Binding-site contacts:
Ligand atom C4 contacts residue ASN215 of chain 1.P at 4.2 Å.
Ligand atom C3 contacts residue ASN213 of chain 1.P at 4.3 Å.
Ligand atom N2 contacts residue TYR253 of chain 1.P at 4.5 Å.
Ligand atom C2 contacts residue ASN215 of chain 1.P at 2.5 Å.
Ligand atom O5 contacts residue ASN215 of chain 1.P at 2.3 Å (h-bond).
Ligand atom N2 contacts residue ASN215 of chain 1.P at 3.0 Å (h-bond).
Ligand atom C5 contacts residue ASN215 of chain 1.P at 3.6 Å.
Ligand atom O7 contacts residue ASN213 of chain 1.P at 3.9 Å.
Ligand atom C1 contacts residue ASN215 of chain 1.P at 1.4 Å.
Ligand atom O7 contacts residue PHE214 of chain 1.P at 3.0 Å (h-bond).
Ligand atom O7 contacts residue ASN215 of chain 1.P at 3.5 Å (h-bond).
Ligand atom C8 contacts residue SER252 of chain 1.P at 4.2 Å.
Ligand atom O7 contacts residue SER252 of chain 1.P at 3.3 Å (h-bond).
Ligand atom C3 contacts residue ASN215 of chain 1.P at 3.8 Å.
Ligand atom C2 contacts residue ASN213 of chain 1.P at 4.2 Å.
Ligand atom N2 contacts residue PHE214 of chain 1.P at 3.6 Å.
Ligand atom O3 contacts residue ASN213 of chain 1.P at 3.3 Å.
Ligand atom C7 contacts residue ASN215 of chain 1.P at 3.0 Å.
Ligand atom O5 contacts residue ASN380 of chain 1.O at 4.2 Å.
Ligand atom C8 contacts residue ASN215 of chain 1.P at 3.2 Å.
Ligand atom N2 contacts residue ASN213 of chain 1.P at 3.5 Å.
Ligand atom C7 contacts residue SER252 of chain 1.P at 4.1 Å.
Ligand atom C7 contacts residue PHE214 of chain 1.P at 3.5 Å (hydrophobic).
Ligand atom C1 contacts residue ASN380 of chain 1.O at 4.2 Å.
Ligand atom O7 contacts residue TYR253 of chain 1.P at 2.7 Å (h-bond).
Ligand atom C7 contacts residue TYR253 of chain 1.P at 3.8 Å (hydrophobic).
Ligand atom C7 contacts residue ASN213 of chain 1.P at 4.0 Å.

The protein below binds the small molecule below.
Small molecule (SMILES): CC(=O)N[C@@H]1[C@@H](O)[C@H](O)[C@@H](CO)O[C@H]1O

Sequence of chain 1.P:
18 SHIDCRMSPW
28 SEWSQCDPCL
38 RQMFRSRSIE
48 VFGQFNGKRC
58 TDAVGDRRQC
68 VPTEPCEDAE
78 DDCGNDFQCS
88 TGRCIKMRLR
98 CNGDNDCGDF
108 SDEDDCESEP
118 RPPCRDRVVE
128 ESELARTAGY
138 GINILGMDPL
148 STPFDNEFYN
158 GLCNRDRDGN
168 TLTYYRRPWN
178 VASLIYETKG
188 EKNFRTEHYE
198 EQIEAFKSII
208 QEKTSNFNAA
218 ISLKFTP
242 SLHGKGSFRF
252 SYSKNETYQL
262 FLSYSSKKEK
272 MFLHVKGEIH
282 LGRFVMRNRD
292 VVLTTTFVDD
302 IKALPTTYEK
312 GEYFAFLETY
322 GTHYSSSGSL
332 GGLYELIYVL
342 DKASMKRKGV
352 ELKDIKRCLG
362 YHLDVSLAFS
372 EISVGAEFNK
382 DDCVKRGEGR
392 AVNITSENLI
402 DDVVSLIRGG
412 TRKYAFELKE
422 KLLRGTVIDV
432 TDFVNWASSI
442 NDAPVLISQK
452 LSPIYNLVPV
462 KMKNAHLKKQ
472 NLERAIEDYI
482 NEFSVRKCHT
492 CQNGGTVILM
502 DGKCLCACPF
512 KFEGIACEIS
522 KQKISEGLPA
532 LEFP

Sequence of chain 1.O:
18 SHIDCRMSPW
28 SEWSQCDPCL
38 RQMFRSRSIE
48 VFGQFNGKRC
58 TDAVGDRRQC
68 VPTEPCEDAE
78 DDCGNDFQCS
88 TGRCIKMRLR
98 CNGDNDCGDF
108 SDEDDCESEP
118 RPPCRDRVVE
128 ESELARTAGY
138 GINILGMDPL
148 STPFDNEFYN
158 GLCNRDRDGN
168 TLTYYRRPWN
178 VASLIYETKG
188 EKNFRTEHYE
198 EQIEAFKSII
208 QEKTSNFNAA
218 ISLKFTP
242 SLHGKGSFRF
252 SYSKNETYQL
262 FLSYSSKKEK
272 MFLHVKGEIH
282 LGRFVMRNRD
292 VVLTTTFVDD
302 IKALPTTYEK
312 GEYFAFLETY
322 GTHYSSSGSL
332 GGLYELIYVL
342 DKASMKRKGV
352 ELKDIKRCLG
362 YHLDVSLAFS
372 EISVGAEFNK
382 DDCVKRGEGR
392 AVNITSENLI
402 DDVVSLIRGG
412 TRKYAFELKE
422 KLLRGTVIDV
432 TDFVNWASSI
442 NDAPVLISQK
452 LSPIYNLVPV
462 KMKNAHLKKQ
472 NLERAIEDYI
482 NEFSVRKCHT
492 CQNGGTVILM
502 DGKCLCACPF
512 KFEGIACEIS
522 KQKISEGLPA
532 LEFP